The protein below binds the small molecule below.
Small molecule (SMILES): Nc1c(S(=O)(=O)O)cc(Nc2ccc(Nc3nc(Cl)nc(Nc4ccccc4S(=O)(=O)O)n3)c(S(=O)(=O)O)c2)c2c1C(=O)c1ccccc1C2=O

Sequence of chain 1.A:
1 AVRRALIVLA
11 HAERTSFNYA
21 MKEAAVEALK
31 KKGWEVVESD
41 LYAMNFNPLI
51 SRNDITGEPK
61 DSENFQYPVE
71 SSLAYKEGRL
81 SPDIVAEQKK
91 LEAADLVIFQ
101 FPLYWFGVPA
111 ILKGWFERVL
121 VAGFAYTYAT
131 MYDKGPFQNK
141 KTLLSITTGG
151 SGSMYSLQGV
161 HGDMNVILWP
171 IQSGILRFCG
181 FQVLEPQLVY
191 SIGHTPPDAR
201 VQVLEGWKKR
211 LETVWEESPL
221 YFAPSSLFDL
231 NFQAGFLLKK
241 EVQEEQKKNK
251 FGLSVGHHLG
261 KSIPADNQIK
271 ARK

Sequence of chain 2.A:
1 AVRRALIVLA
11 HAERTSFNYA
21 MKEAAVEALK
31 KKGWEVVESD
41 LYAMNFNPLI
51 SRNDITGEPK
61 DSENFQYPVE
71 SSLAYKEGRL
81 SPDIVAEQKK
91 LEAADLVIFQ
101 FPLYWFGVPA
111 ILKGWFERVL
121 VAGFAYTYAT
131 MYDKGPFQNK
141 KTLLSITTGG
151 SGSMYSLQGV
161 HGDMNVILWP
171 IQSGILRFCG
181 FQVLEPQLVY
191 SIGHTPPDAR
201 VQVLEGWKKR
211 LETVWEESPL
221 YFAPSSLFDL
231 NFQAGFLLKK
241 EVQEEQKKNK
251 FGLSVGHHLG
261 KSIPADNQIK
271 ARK

Binding-site contacts:
Ligand atom CL contacts residue DQN1 of chain 2.E at 3.0 Å.
Ligand atom O11 contacts residue ALA129 of chain 1.A at 3.4 Å.
Ligand atom CC2 contacts residue TYR128 of chain 1.A at 3.6 Å (hydrophobic).
Ligand atom O3D contacts residue PRO68 of chain 1.A at 3.2 Å.
Ligand atom NC3 contacts residue TYR128 of chain 1.A at 3.5 Å.
Ligand atom C5 contacts residue LEU230 of chain 1.A at 3.4 Å (hydrophobic).
Ligand atom C10 contacts residue LEU230 of chain 1.A at 3.5 Å (hydrophobic).
Ligand atom NC3 contacts residue GLY149 of chain 2.A at 3.4 Å (h-bond).
Ligand atom CD4 contacts residue HIS194 of chain 2.A at 3.7 Å.
Ligand atom C2 contacts residue LEU230 of chain 1.A at 3.6 Å (hydrophobic).
Ligand atom N2 contacts residue ASN231 of chain 1.A at 3.7 Å.
Ligand atom O1D contacts residue TYR128 of chain 1.A at 3.1 Å (h-bond).
Ligand atom C3 contacts residue LEU230 of chain 1.A at 2.9 Å (hydrophobic).
Ligand atom CC6 contacts residue TYR128 of chain 1.A at 3.5 Å (hydrophobic).
Ligand atom O3A contacts residue PHE232 of chain 1.A at 3.1 Å.
Ligand atom NC3 contacts residue DQN1 of chain 2.E at 3.4 Å.
Ligand atom NC5 contacts residue TYR128 of chain 1.A at 3.7 Å.
Ligand atom O4 contacts residue LEU230 of chain 1.A at 3.5 Å (h-bond).
Ligand atom NC1 contacts residue TYR128 of chain 1.A at 3.5 Å.
Ligand atom CB5 contacts residue TYR128 of chain 1.A at 3.4 Å (hydrophobic).
Ligand atom CC4 contacts residue GLY149 of chain 2.A at 3.7 Å.
Ligand atom O11 contacts residue TYR128 of chain 1.A at 3.5 Å (h-bond).
Ligand atom CC2 contacts residue DQN1 of chain 2.E at 3.6 Å.
Ligand atom CB4 contacts residue PHE236 of chain 1.A at 3.3 Å (hydrophobic).
Ligand atom C4 contacts residue LEU230 of chain 1.A at 2.9 Å (hydrophobic).
Ligand atom CC4 contacts residue TYR128 of chain 1.A at 3.6 Å (hydrophobic).
Ligand atom C8 contacts residue LYS134 of chain 1.A at 3.6 Å.
Ligand atom O1D contacts residue PRO68 of chain 1.A at 3.5 Å.
Ligand atom CB3 contacts residue PHE232 of chain 1.A at 3.6 Å (hydrophobic).
Ligand atom C12 contacts residue LEU230 of chain 1.A at 3.1 Å (hydrophobic).
Ligand atom C11 contacts residue LEU230 of chain 1.A at 3.4 Å (hydrophobic).
Ligand atom CB4 contacts residue TYR128 of chain 1.A at 3.6 Å (hydrophobic).
Ligand atom CD3 contacts residue HIS194 of chain 2.A at 3.7 Å.
Ligand atom CD4 contacts residue GLY193 of chain 2.A at 3.6 Å.
Ligand atom O1A contacts residue ASN231 of chain 1.A at 3.4 Å.
Ligand atom O2D contacts residue FAD1 of chain 2.C at 3.0 Å (h-bond).
Ligand atom NB contacts residue TYR128 of chain 1.A at 3.3 Å (h-bond).
Ligand atom NB contacts residue PHE236 of chain 1.A at 3.7 Å.
Ligand atom C9 contacts residue LYS134 of chain 1.A at 3.7 Å.
Ligand atom O1A contacts residue PHE232 of chain 1.A at 2.8 Å (h-bond).